This protein binds this small molecule.
Small molecule (SMILES): CC[C@H](C)[C@H](N)C(=O)N[C@@H](CO)C(=O)N[C@@H](CCC(=O)O)C(=O)N[C@H](C=O)C(C)C

Sequence of chain 2.E:
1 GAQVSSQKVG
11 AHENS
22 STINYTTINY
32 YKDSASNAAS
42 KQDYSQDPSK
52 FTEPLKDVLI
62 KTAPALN

Binding-site contacts:
Ligand atom CB contacts residue MYR1 of chain 1.H at 4.3 Å.
Ligand atom N contacts residue ALA2 of chain 2.E at 4.3 Å.
Ligand atom CA contacts residue ALA2 of chain 2.E at 3.0 Å (hydrophobic).
Ligand atom O contacts residue ALA2 of chain 2.E at 4.0 Å.
Ligand atom N contacts residue ALA2 of chain 2.E at 2.8 Å (h-bond).
Ligand atom OE1 contacts residue VAL4 of chain 2.E at 3.6 Å (h-bond).
Ligand atom CG2 contacts residue GLN3 of chain 2.E at 3.3 Å.
Ligand atom CB contacts residue GLN3 of chain 2.E at 4.1 Å.
Ligand atom O contacts residue GLN3 of chain 2.E at 3.4 Å (h-bond).
Ligand atom O contacts residue SER6 of chain 2.E at 4.1 Å.
Ligand atom C contacts residue VAL4 of chain 2.E at 3.4 Å (hydrophobic).
Ligand atom C contacts residue ALA2 of chain 2.E at 4.3 Å (hydrophobic).
Ligand atom CG1 contacts residue GLN3 of chain 2.E at 3.1 Å.
Ligand atom CA contacts residue ALA2 of chain 2.E at 3.9 Å (hydrophobic).
Ligand atom CA contacts residue VAL4 of chain 2.E at 3.0 Å (hydrophobic).
Ligand atom N contacts residue VAL4 of chain 2.E at 4.1 Å.
Ligand atom O contacts residue VAL4 of chain 2.E at 4.0 Å.
Ligand atom OE2 contacts residue VAL4 of chain 2.E at 4.1 Å.
Ligand atom CG2 contacts residue VAL4 of chain 2.E at 3.8 Å (hydrophobic).
Ligand atom CG2 contacts residue SER5 of chain 2.E at 3.1 Å.
Ligand atom CG2 contacts residue ALA2 of chain 2.E at 3.9 Å (hydrophobic).
Ligand atom OG contacts residue ALA2 of chain 2.E at 3.9 Å.
Ligand atom CA contacts residue VAL4 of chain 2.E at 4.0 Å (hydrophobic).
Ligand atom OE1 contacts residue SER5 of chain 2.E at 4.2 Å.
Ligand atom C contacts residue GLN3 of chain 2.E at 4.3 Å.
Ligand atom O contacts residue SER5 of chain 2.E at 3.8 Å.
Ligand atom CG2 contacts residue MYR1 of chain 1.H at 3.7 Å.
Ligand atom CD1 contacts residue VAL4 of chain 2.E at 3.9 Å (hydrophobic).
Ligand atom N contacts residue VAL4 of chain 2.E at 2.8 Å (h-bond).
Ligand atom CG contacts residue VAL4 of chain 2.E at 4.2 Å (hydrophobic).
Ligand atom O contacts residue VAL4 of chain 2.E at 3.0 Å (h-bond).
Ligand atom OE2 contacts residue ASN25 of chain 2.E at 3.4 Å (h-bond).
Ligand atom CB contacts residue GLN3 of chain 2.E at 3.8 Å.
Ligand atom CB contacts residue ALA2 of chain 2.E at 3.5 Å (hydrophobic).
Ligand atom OG contacts residue GLN3 of chain 2.E at 3.0 Å (h-bond).
Ligand atom C contacts residue ALA2 of chain 2.E at 3.3 Å (hydrophobic).
Ligand atom C contacts residue VAL4 of chain 2.E at 3.8 Å (hydrophobic).
Ligand atom CB contacts residue VAL4 of chain 2.E at 4.3 Å (hydrophobic).
Ligand atom CD contacts residue VAL4 of chain 2.E at 3.8 Å (hydrophobic).
Ligand atom CB contacts residue VAL4 of chain 2.E at 3.9 Å (hydrophobic).